Sequence of chain 1.C:
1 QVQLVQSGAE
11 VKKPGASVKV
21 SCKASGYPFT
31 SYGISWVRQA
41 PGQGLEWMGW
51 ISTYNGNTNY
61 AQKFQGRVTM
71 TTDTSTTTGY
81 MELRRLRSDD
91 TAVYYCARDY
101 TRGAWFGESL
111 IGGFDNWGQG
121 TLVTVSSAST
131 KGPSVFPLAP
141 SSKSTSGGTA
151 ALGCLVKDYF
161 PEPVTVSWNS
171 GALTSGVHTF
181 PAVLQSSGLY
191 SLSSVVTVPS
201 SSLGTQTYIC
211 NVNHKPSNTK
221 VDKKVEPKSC

The protein below binds the small molecule below.
Small molecule (SMILES): CC(=O)N[C@H]1[C@H](O[C@H]2[C@H](O)[C@@H](NC(C)=O)CO[C@@H]2CO)O[C@H](CO)[C@@H](O)[C@@H]1O

Sequence of chain 1.D:
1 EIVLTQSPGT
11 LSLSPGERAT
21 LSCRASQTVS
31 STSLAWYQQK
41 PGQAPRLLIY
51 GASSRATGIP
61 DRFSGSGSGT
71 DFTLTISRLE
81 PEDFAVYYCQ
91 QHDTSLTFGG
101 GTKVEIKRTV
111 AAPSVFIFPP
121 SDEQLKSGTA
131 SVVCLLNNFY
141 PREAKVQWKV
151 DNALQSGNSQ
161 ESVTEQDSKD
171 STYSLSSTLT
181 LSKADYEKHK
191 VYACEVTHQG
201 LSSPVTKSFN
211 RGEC

Binding-site contacts:
Ligand atom C5 contacts residue ASN48 of chain 1.L at 3.6 Å.
Ligand atom C2 contacts residue ASN48 of chain 1.L at 2.5 Å.
Ligand atom C8 contacts residue GLY44 of chain 1.L at 3.7 Å.
Ligand atom C6 contacts residue TYR50 of chain 1.D at 3.7 Å (hydrophobic).
Ligand atom C7 contacts residue ASN48 of chain 1.L at 4.0 Å.
Ligand atom C8 contacts residue PHE47 of chain 1.L at 3.7 Å (hydrophobic).
Ligand atom O6 contacts residue TYR50 of chain 1.D at 2.7 Å (h-bond).
Ligand atom C8 contacts residue LEU73 of chain 1.L at 4.1 Å (hydrophobic).
Ligand atom C2 contacts residue TYR100 of chain 1.C at 3.9 Å (hydrophobic).
Ligand atom O5 contacts residue TYR100 of chain 1.C at 4.0 Å.
Ligand atom O7 contacts residue GLY44 of chain 1.L at 3.4 Å.
Ligand atom O7 contacts residue VAL72 of chain 1.L at 3.8 Å.
Ligand atom N2 contacts residue TYR100 of chain 1.C at 4.5 Å.
Ligand atom O7 contacts residue PHE43 of chain 1.L at 4.5 Å.
Ligand atom C7 contacts residue VAL72 of chain 1.L at 4.0 Å (hydrophobic).
Ligand atom C7 contacts residue PHE43 of chain 1.L at 4.4 Å (hydrophobic).
Ligand atom O5 contacts residue ASN48 of chain 1.L at 2.3 Å (h-bond).
Ligand atom C4 contacts residue ASN48 of chain 1.L at 4.2 Å.
Ligand atom N2 contacts residue ASN48 of chain 1.L at 3.0 Å (h-bond).
Ligand atom C1 contacts residue TYR100 of chain 1.C at 3.8 Å (hydrophobic).
Ligand atom C8 contacts residue PHE43 of chain 1.L at 3.7 Å (hydrophobic).
Ligand atom C7 contacts residue GLY44 of chain 1.L at 3.5 Å.
Ligand atom C1 contacts residue ASN48 of chain 1.L at 1.4 Å.
Ligand atom N2 contacts residue GLY44 of chain 1.L at 4.1 Å.
Ligand atom O6 contacts residue VAL72 of chain 1.L at 4.4 Å.
Ligand atom O3 contacts residue VAL72 of chain 1.L at 4.1 Å.
Ligand atom C3 contacts residue ASN48 of chain 1.L at 3.8 Å.
Ligand atom C8 contacts residue TYR50 of chain 1.D at 3.5 Å (hydrophobic).
Ligand atom C8 contacts residue VAL72 of chain 1.L at 3.6 Å (hydrophobic).

Sequence of chain 1.L:
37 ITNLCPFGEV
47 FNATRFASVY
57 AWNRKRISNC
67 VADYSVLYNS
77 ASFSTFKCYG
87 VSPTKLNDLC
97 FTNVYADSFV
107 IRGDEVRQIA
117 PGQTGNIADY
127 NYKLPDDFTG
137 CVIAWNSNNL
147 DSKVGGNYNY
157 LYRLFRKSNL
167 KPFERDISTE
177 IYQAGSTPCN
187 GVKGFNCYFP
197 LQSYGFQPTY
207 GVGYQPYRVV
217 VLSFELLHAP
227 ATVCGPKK